Binding-site contacts:
Ligand atom NZ contacts residue ASP131 of chain 1.A at 2.5 Å (salt-bridge).
Ligand atom O contacts residue GLU206 of chain 1.A at 3.0 Å (salt-bridge).
Ligand atom CE contacts residue ASP205 of chain 1.A at 3.6 Å.
Ligand atom NZ contacts residue LYS128 of chain 1.A at 2.9 Å (salt-bridge).
Ligand atom CE contacts residue LYS128 of chain 1.A at 3.3 Å.
Ligand atom C contacts residue ASN77 of chain 1.A at 3.4 Å.
Ligand atom C contacts residue ASP201 of chain 1.A at 3.2 Å.
Ligand atom CE contacts residue ASP131 of chain 1.A at 3.5 Å.
Ligand atom CG contacts residue GLN73 of chain 1.A at 3.3 Å.
Ligand atom NE2 contacts residue GLN73 of chain 1.A at 3.6 Å (h-bond).
Ligand atom CB contacts residue GLU206 of chain 1.A at 3.2 Å.
Ligand atom N contacts residue GLU206 of chain 1.A at 2.9 Å (salt-bridge).
Ligand atom CG contacts residue ASN77 of chain 1.A at 3.6 Å.
Ligand atom CA contacts residue ALA74 of chain 1.A at 3.3 Å (hydrophobic).
Ligand atom N contacts residue LEU207 of chain 1.A at 2.9 Å (h-bond).
Ligand atom CA contacts residue ASN77 of chain 1.A at 3.6 Å.
Ligand atom NZ contacts residue ASP211 of chain 1.A at 2.8 Å (salt-bridge).
Ligand atom NZ contacts residue ASP205 of chain 1.A at 3.3 Å (salt-bridge).
Ligand atom NZ contacts residue ASP209 of chain 1.A at 3.0 Å (salt-bridge).
Ligand atom O contacts residue ASN77 of chain 1.A at 2.6 Å (h-bond).
Ligand atom CG contacts residue ARG75 of chain 1.A at 3.5 Å.
Ligand atom NZ contacts residue GLU183 of chain 1.A at 3.6 Å (salt-bridge).
Ligand atom N contacts residue ALA74 of chain 1.A at 3.4 Å (h-bond).
Ligand atom C contacts residue GLU206 of chain 1.A at 3.6 Å.
Ligand atom O contacts residue SER76 of chain 1.A at 3.1 Å (h-bond).
Ligand atom NZ contacts residue GLU206 of chain 1.A at 3.4 Å (salt-bridge).
Ligand atom CE contacts residue GLU206 of chain 1.A at 3.2 Å.
Ligand atom O contacts residue ASN77 of chain 1.A at 3.4 Å (h-bond).
Ligand atom N contacts residue MET208 of chain 1.A at 3.4 Å.
Ligand atom O contacts residue ARG75 of chain 1.A at 3.6 Å.
Ligand atom CE contacts residue ASP209 of chain 1.A at 3.5 Å.
Ligand atom CE contacts residue GOL1 of chain 1.C at 3.1 Å.
Ligand atom NZ contacts residue GLU191 of chain 1.A at 2.8 Å (salt-bridge).
Ligand atom N contacts residue ARG75 of chain 1.A at 3.6 Å.
Ligand atom CA contacts residue LEU207 of chain 1.A at 3.2 Å (hydrophobic).
Ligand atom CA contacts residue GLU206 of chain 1.A at 3.5 Å.
Ligand atom CD contacts residue ASP131 of chain 1.A at 3.5 Å.
Ligand atom O contacts residue ASP201 of chain 1.A at 3.4 Å (salt-bridge).
Ligand atom NZ contacts residue ARG75 of chain 1.A at 3.5 Å (salt-bridge).
Ligand atom C contacts residue LEU207 of chain 1.A at 3.4 Å (hydrophobic).

A protein and the small-molecule ligand that binds it are described below.
Small molecule (SMILES): NCCCC[C@@H](C=O)NC(=O)CN.NCCCC[C@H](NC(=O)CN)C(=O)NCC(=O)N[C@@H](CCCCN)C(=O)NCC(=O)N[C@H](C=O)CCC(N)=O

Sequence of chain 1.A:
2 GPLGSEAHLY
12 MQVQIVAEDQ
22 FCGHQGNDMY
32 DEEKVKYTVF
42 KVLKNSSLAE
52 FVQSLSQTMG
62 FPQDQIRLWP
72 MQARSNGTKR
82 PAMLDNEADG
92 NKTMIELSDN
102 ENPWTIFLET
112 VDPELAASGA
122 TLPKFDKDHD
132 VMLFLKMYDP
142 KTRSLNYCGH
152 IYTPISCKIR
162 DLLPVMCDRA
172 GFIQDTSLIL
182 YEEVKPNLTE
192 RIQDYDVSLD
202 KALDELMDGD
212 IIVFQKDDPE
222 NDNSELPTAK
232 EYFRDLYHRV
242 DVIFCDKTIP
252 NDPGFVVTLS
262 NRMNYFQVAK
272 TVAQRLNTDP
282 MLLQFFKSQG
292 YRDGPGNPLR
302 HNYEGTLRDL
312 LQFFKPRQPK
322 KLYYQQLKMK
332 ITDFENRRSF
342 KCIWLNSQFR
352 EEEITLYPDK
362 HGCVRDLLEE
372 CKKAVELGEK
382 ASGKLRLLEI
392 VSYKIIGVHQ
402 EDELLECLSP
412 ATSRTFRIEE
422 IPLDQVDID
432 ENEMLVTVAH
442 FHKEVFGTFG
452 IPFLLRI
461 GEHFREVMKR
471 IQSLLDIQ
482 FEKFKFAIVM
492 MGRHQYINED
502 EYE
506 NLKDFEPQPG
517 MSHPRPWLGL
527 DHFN